Sequence of chain 60.D:
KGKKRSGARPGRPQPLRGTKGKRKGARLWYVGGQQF

Sequence of chain 60.B:
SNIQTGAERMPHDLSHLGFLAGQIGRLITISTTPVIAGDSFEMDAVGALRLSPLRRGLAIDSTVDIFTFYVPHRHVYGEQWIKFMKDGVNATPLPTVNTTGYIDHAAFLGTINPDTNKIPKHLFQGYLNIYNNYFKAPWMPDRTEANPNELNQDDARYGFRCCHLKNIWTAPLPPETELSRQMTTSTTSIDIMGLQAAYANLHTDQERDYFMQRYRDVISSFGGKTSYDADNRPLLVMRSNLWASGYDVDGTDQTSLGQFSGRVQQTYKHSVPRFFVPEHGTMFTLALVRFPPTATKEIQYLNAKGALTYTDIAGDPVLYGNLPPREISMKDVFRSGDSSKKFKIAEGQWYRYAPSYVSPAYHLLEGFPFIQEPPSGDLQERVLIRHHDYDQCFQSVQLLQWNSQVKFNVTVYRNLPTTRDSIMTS

A small-molecule ligand and the protein it binds are described below.
Small molecule (SMILES): N=c1ccn([C@H]2C[C@H](O)[C@@H](CO[P](=O)(O)O[C@H]3C[C@H](n4cnc5c(N)ncnc54)O[C@@H]3CO[P](=O)(O)O[C@H]3C[C@H](n4cnc5c(N)ncnc54)O[C@@H]3CO[P](=O)(O)O[C@H]3C[C@H](n4cnc5c(N)ncnc54)O[C@@H]3COP(=O)(O)O)O2)c(=O)[nH]1

Sequence of chain 56.B:
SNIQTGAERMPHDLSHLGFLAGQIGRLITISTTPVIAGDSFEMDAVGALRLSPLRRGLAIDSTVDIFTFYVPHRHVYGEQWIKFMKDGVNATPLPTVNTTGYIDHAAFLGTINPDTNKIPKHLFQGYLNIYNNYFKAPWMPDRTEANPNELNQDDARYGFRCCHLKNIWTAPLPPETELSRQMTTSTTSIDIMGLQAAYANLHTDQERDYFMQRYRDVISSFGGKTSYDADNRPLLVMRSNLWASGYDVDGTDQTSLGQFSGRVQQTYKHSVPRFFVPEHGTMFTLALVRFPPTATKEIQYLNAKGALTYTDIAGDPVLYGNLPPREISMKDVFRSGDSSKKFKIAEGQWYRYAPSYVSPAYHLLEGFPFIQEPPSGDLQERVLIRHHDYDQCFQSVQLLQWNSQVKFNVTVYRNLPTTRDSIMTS

Binding-site contacts:
Ligand atom C6 contacts residue ALA7 of chain 19.B at 2.7 Å (hydrophobic).
Ligand atom OP2 contacts residue ARG420 of chain 56.B at 3.4 Å (salt-bridge).
Ligand atom C8 contacts residue ARG28 of chain 60.D at 3.1 Å.
Ligand atom OP1 contacts residue ARG28 of chain 60.D at 2.7 Å (salt-bridge).
Ligand atom O3' contacts residue THR5 of chain 19.B at 3.1 Å (h-bond).
Ligand atom C4' contacts residue GLY6 of chain 19.B at 3.1 Å.
Ligand atom C4' contacts residue ARG420 of chain 56.B at 3.4 Å.
Ligand atom C5' contacts residue THR5 of chain 19.B at 3.1 Å.
Ligand atom O3' contacts residue GLY6 of chain 19.B at 2.3 Å (h-bond).
Ligand atom OP1 contacts residue ARG420 of chain 56.B at 2.4 Å (salt-bridge).
Ligand atom C4' contacts residue THR5 of chain 19.B at 2.6 Å.
Ligand atom C5 contacts residue ALA7 of chain 19.B at 2.7 Å (hydrophobic).
Ligand atom OP1 contacts residue THR418 of chain 56.B at 3.2 Å.
Ligand atom O4' contacts residue GLY6 of chain 19.B at 2.9 Å.
Ligand atom O5' contacts residue ARG28 of chain 60.D at 3.1 Å (salt-bridge).
Ligand atom O5' contacts residue ARG420 of chain 56.B at 2.9 Å (salt-bridge).
Ligand atom P contacts residue ARG420 of chain 56.B at 2.5 Å.
Ligand atom C5 contacts residue ALA27 of chain 60.D at 2.9 Å (hydrophobic).
Ligand atom N6 contacts residue GLY26 of chain 60.D at 3.1 Å.
Ligand atom C3' contacts residue GLY6 of chain 19.B at 3.2 Å.
Ligand atom OP1 contacts residue PHE211 of chain 60.B at 2.1 Å.
Ligand atom C5' contacts residue ARG28 of chain 60.D at 2.8 Å.
Ligand atom N7 contacts residue GLY26 of chain 60.D at 2.7 Å.
Ligand atom O3' contacts residue ARG420 of chain 56.B at 1.7 Å (salt-bridge).
Ligand atom C5' contacts residue TYR31 of chain 60.D at 3.0 Å (hydrophobic).
Ligand atom O3' contacts residue TYR31 of chain 60.D at 3.2 Å (h-bond).
Ligand atom P contacts residue TYR31 of chain 60.D at 3.5 Å.
Ligand atom P contacts residue GLU207 of chain 60.B at 3.4 Å.
Ligand atom N7 contacts residue ALA27 of chain 60.D at 1.6 Å.
Ligand atom O5' contacts residue TYR31 of chain 60.D at 2.2 Å (h-bond).
Ligand atom OP2 contacts residue GLU207 of chain 60.B at 2.0 Å (salt-bridge).
Ligand atom N9 contacts residue ALA27 of chain 60.D at 3.1 Å.
Ligand atom O4' contacts residue ARG420 of chain 56.B at 3.2 Å (salt-bridge).
Ligand atom N6 contacts residue ALA27 of chain 60.D at 3.2 Å (h-bond).
Ligand atom C5 contacts residue GLY26 of chain 60.D at 3.5 Å.
Ligand atom C8 contacts residue ALA27 of chain 60.D at 2.0 Å (hydrophobic).
Ligand atom P contacts residue ARG28 of chain 60.D at 3.4 Å.
Ligand atom C1' contacts residue GLY6 of chain 19.B at 2.9 Å.
Ligand atom C3' contacts residue THR5 of chain 19.B at 3.2 Å.
Ligand atom N6 contacts residue ASP217 of chain 60.B at 2.8 Å (salt-bridge).

Sequence of chain 19.B:
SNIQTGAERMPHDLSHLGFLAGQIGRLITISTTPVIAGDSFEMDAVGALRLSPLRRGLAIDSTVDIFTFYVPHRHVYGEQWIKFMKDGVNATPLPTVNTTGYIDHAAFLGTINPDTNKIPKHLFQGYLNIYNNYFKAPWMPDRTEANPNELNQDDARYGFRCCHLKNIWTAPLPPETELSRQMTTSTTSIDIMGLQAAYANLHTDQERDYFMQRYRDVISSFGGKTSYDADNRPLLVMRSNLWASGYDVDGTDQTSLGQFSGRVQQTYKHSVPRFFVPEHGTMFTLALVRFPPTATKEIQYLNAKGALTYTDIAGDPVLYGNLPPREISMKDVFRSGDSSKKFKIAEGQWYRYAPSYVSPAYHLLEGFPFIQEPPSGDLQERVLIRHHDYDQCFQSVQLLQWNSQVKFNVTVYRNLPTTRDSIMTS